A protein and the small-molecule ligand that binds it are described below.
Small molecule (SMILES): CC[C@H](C)[C@H](NC(=O)[C@@H](N)CCCCN)C(=O)N[C@@H](CC(C)C)C(=O)N[C@@H](Cc1cnc[nH]1)C(=O)N[C@@H](CCCN=C(N)N)C(=O)N[C@@H](CC(C)C)C(=O)N[C@@H](CC(C)C)C(=O)N[C@@H](CCC(N)=O)C(=O)N[C@H](C=O)CC(=O)O

Binding-site contacts:
Ligand atom CA contacts residue GLU240 of chain 1.B at 3.5 Å.
Ligand atom CD2 contacts residue MET241 of chain 1.B at 3.8 Å (hydrophobic).
Ligand atom NE2 contacts residue LEU70 of chain 1.B at 3.7 Å.
Ligand atom O contacts residue LYS60 of chain 1.B at 3.1 Å (salt-bridge).
Ligand atom CA contacts residue LYS60 of chain 1.B at 4.0 Å.
Ligand atom CD1 contacts residue LEU237 of chain 1.B at 3.4 Å (hydrophobic).
Ligand atom CD contacts residue LEU70 of chain 1.B at 3.9 Å (hydrophobic).
Ligand atom CD2 contacts residue GLN73 of chain 1.B at 3.7 Å.
Ligand atom CG1 contacts residue GLU240 of chain 1.B at 3.2 Å.
Ligand atom CG2 contacts residue LEU237 of chain 1.B at 4.0 Å (hydrophobic).
Ligand atom CB contacts residue LEU237 of chain 1.B at 4.0 Å (hydrophobic).
Ligand atom CD1 contacts residue ASP236 of chain 1.B at 3.4 Å.
Ligand atom CD2 contacts residue LEU70 of chain 1.B at 3.4 Å (hydrophobic).
Ligand atom CB contacts residue LEU70 of chain 1.B at 3.5 Å (hydrophobic).
Ligand atom C contacts residue LYS60 of chain 1.B at 3.4 Å.
Ligand atom CD1 contacts residue ILE56 of chain 1.B at 3.3 Å (hydrophobic).
Ligand atom CD2 contacts residue VAL74 of chain 1.B at 3.6 Å (hydrophobic).
Ligand atom C contacts residue LYS60 of chain 1.B at 4.0 Å.
Ligand atom CG contacts residue ILE56 of chain 1.B at 4.0 Å (hydrophobic).
Ligand atom O contacts residue ILE56 of chain 1.B at 4.0 Å.
Ligand atom CB contacts residue ILE56 of chain 1.B at 3.3 Å (hydrophobic).
Ligand atom NE2 contacts residue LEU70 of chain 1.B at 2.8 Å.
Ligand atom N contacts residue GLU240 of chain 1.B at 2.8 Å (salt-bridge).
Ligand atom CD1 contacts residue VAL74 of chain 1.B at 3.7 Å (hydrophobic).
Ligand atom CG contacts residue LEU70 of chain 1.B at 4.0 Å (hydrophobic).
Ligand atom ND1 contacts residue LEU70 of chain 1.B at 3.9 Å.
Ligand atom CD1 contacts residue GLN73 of chain 1.B at 3.9 Å.
Ligand atom N contacts residue GLU240 of chain 1.B at 4.0 Å.
Ligand atom CD2 contacts residue LEU77 of chain 1.B at 3.9 Å (hydrophobic).
Ligand atom CB contacts residue GLU240 of chain 1.B at 3.3 Å.
Ligand atom CA contacts residue GLU240 of chain 1.B at 3.8 Å.
Ligand atom NZ contacts residue GLU78 of chain 1.B at 3.0 Å (salt-bridge).
Ligand atom C contacts residue GLU240 of chain 1.B at 3.7 Å.
Ligand atom CD2 contacts residue ILE56 of chain 1.B at 3.5 Å (hydrophobic).
Ligand atom CG contacts residue LEU70 of chain 1.B at 3.5 Å (hydrophobic).
Ligand atom CE1 contacts residue LEU70 of chain 1.B at 3.2 Å (hydrophobic).
Ligand atom CD1 contacts residue GLU240 of chain 1.B at 3.6 Å.
Ligand atom O contacts residue LYS60 of chain 1.B at 3.3 Å.
Ligand atom CE contacts residue GLU78 of chain 1.B at 3.1 Å.
Ligand atom CD2 contacts residue GLU78 of chain 1.B at 3.8 Å.

Sequence of chain 1.B:
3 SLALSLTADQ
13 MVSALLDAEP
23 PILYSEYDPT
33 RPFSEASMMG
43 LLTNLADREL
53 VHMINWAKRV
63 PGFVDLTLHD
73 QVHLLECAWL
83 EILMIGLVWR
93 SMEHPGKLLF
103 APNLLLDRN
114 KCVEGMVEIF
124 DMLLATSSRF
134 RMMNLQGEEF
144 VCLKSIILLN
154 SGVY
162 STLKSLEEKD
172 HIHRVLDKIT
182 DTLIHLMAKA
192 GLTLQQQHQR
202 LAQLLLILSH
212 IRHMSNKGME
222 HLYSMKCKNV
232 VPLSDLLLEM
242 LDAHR